The protein below binds the small molecule below.
Small molecule (SMILES): Nc1nc2[nH]cnc2c(=O)[nH]1

Sequence of chain 2.B:
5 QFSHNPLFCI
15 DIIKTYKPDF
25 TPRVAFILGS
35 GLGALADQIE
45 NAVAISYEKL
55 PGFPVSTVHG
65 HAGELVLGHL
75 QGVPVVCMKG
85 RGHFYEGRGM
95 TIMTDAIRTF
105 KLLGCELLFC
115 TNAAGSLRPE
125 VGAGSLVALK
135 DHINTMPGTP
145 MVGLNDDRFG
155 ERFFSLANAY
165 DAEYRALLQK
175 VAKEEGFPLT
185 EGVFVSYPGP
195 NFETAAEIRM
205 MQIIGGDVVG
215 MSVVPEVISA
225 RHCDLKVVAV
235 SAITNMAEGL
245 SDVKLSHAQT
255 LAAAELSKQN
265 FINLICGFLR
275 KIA

Binding-site contacts:
Ligand atom N1 contacts residue VAL213 of chain 2.B at 3.9 Å.
Ligand atom C2 contacts residue GLY214 of chain 2.B at 3.8 Å.
Ligand atom N7 contacts residue GLY119 of chain 2.B at 3.6 Å (h-bond).
Ligand atom N7 contacts residue ALA118 of chain 2.B at 3.5 Å.
Ligand atom C2 contacts residue PHE196 of chain 2.B at 4.0 Å (hydrophobic).
Ligand atom N2 contacts residue GLU197 of chain 2.B at 2.5 Å (salt-bridge).
Ligand atom C8 contacts residue ASN239 of chain 2.B at 3.8 Å.
Ligand atom C8 contacts residue THR238 of chain 2.B at 3.1 Å.
Ligand atom N2 contacts residue MET215 of chain 2.B at 3.4 Å.
Ligand atom N9 contacts residue ALA118 of chain 2.B at 3.8 Å.
Ligand atom C2 contacts residue GLU197 of chain 2.B at 3.5 Å.
Ligand atom N7 contacts residue ASN239 of chain 2.B at 2.9 Å (h-bond).
Ligand atom C6 contacts residue ASN239 of chain 2.B at 4.0 Å.
Ligand atom C4 contacts residue PHE196 of chain 2.B at 4.0 Å (hydrophobic).
Ligand atom N3 contacts residue GLY214 of chain 2.B at 3.8 Å.
Ligand atom C5 contacts residue GLY119 of chain 2.B at 3.6 Å.
Ligand atom O6 contacts residue GLY119 of chain 2.B at 3.6 Å.
Ligand atom C8 contacts residue ALA118 of chain 2.B at 3.6 Å (hydrophobic).
Ligand atom N7 contacts residue THR254 of chain 2.B at 3.8 Å.
Ligand atom C8 contacts residue THR254 of chain 2.B at 3.4 Å.
Ligand atom C8 contacts residue ALA117 of chain 2.B at 4.0 Å (hydrophobic).
Ligand atom N3 contacts residue VAL213 of chain 2.B at 4.1 Å.
Ligand atom C4 contacts residue ALA118 of chain 2.B at 4.0 Å (hydrophobic).
Ligand atom C2 contacts residue VAL213 of chain 2.B at 3.8 Å (hydrophobic).
Ligand atom C6 contacts residue PHE196 of chain 2.B at 4.0 Å (hydrophobic).
Ligand atom C6 contacts residue GLY119 of chain 2.B at 3.7 Å.
Ligand atom N1 contacts residue GLU197 of chain 2.B at 3.1 Å (salt-bridge).
Ligand atom N7 contacts residue THR238 of chain 2.B at 3.0 Å (h-bond).
Ligand atom C6 contacts residue GLU197 of chain 2.B at 4.1 Å.
Ligand atom C5 contacts residue PHE196 of chain 2.B at 3.9 Å (hydrophobic).
Ligand atom N1 contacts residue PHE196 of chain 2.B at 3.8 Å.
Ligand atom N3 contacts residue PHE196 of chain 2.B at 4.1 Å.
Ligand atom O6 contacts residue GLU197 of chain 2.B at 4.2 Å.
Ligand atom N9 contacts residue ALA117 of chain 2.B at 3.6 Å (h-bond).
Ligand atom C5 contacts residue ALA118 of chain 2.B at 3.9 Å (hydrophobic).
Ligand atom N3 contacts residue MET215 of chain 2.B at 4.1 Å.
Ligand atom C2 contacts residue MET215 of chain 2.B at 3.9 Å (hydrophobic).
Ligand atom O6 contacts residue ASN239 of chain 2.B at 3.1 Å (h-bond).
Ligand atom C5 contacts residue ASN239 of chain 2.B at 3.9 Å.
Ligand atom N2 contacts residue GLY214 of chain 2.B at 3.6 Å.